Sequence of chain 1.B:
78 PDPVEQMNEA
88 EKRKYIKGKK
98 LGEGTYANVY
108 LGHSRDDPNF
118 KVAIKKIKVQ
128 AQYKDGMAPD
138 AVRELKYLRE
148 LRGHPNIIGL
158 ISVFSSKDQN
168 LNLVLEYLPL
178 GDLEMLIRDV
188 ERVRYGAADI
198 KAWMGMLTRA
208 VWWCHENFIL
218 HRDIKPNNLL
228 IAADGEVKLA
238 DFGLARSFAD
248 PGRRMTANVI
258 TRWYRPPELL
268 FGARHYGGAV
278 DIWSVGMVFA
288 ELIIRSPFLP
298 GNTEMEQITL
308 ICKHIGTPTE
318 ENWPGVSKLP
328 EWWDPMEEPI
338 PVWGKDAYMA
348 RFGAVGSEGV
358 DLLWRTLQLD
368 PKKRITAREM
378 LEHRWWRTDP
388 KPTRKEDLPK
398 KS

Binding-site contacts:
Ligand atom S1G contacts residue THR102 of chain 1.B at 3.9 Å.
Ligand atom N7 contacts residue TYR174 of chain 1.B at 4.2 Å.
Ligand atom N6 contacts residue ALA120 of chain 1.B at 3.6 Å.
Ligand atom N9 contacts residue VAL106 of chain 1.B at 4.0 Å.
Ligand atom C1' contacts residue LEU98 of chain 1.B at 4.0 Å (hydrophobic).
Ligand atom N3 contacts residue VAL106 of chain 1.B at 4.1 Å.
Ligand atom O3G contacts residue THR102 of chain 1.B at 3.5 Å (h-bond).
Ligand atom O3B contacts residue GLY101 of chain 1.B at 4.1 Å.
Ligand atom N6 contacts residue TYR174 of chain 1.B at 3.9 Å.
Ligand atom PA contacts residue VAL106 of chain 1.B at 4.1 Å.
Ligand atom C6 contacts residue LEU175 of chain 1.B at 4.2 Å (hydrophobic).
Ligand atom O1A contacts residue VAL106 of chain 1.B at 3.5 Å.
Ligand atom N7 contacts residue LEU98 of chain 1.B at 4.1 Å.
Ligand atom O2G contacts residue MG1 of chain 1.H at 3.3 Å.
Ligand atom C2 contacts residue LEU227 of chain 1.B at 4.0 Å (hydrophobic).
Ligand atom C8 contacts residue LEU98 of chain 1.B at 3.5 Å (hydrophobic).
Ligand atom N1 contacts residue ILE155 of chain 1.B at 4.1 Å.
Ligand atom C5 contacts residue ALA120 of chain 1.B at 4.0 Å (hydrophobic).
Ligand atom C1' contacts residue VAL106 of chain 1.B at 4.2 Å (hydrophobic).
Ligand atom O3G contacts residue TYR103 of chain 1.B at 3.5 Å.
Ligand atom C6 contacts residue ALA120 of chain 1.B at 3.8 Å (hydrophobic).
Ligand atom O3' contacts residue GLY99 of chain 1.B at 3.9 Å.
Ligand atom C5 contacts residue LEU175 of chain 1.B at 4.1 Å (hydrophobic).
Ligand atom O4' contacts residue VAL106 of chain 1.B at 3.6 Å.
Ligand atom O2A contacts residue MG1 of chain 1.H at 3.9 Å.
Ligand atom N7 contacts residue ALA120 of chain 1.B at 4.2 Å.
Ligand atom C4' contacts residue GLY99 of chain 1.B at 4.2 Å.
Ligand atom N7 contacts residue LEU175 of chain 1.B at 3.6 Å.
Ligand atom O1B contacts residue MG1 of chain 1.H at 2.4 Å.
Ligand atom N6 contacts residue GLU173 of chain 1.B at 2.7 Å (salt-bridge).
Ligand atom PB contacts residue MG1 of chain 1.H at 3.8 Å.
Ligand atom C8 contacts residue LEU175 of chain 1.B at 4.2 Å (hydrophobic).
Ligand atom N6 contacts residue LEU175 of chain 1.B at 3.2 Å (h-bond).
Ligand atom O5' contacts residue VAL106 of chain 1.B at 3.4 Å.
Ligand atom O1A contacts residue LYS122 of chain 1.B at 3.3 Å.
Ligand atom C4 contacts residue VAL106 of chain 1.B at 3.9 Å (hydrophobic).
Ligand atom O3' contacts residue LEU98 of chain 1.B at 3.6 Å.
Ligand atom O2' contacts residue LEU98 of chain 1.B at 4.1 Å.
Ligand atom N1 contacts residue LEU227 of chain 1.B at 3.8 Å.
Ligand atom C6 contacts residue GLU173 of chain 1.B at 3.9 Å.

The small molecule below binds the protein below.
Small molecule (SMILES): Nc1ncnc2c1ncn2[C@@H]1O[C@H](COP(=O)(O)OP(=O)(O)OP(O)(O)=S)[C@@H](O)[C@H]1O